Sequence of chain 1.C:
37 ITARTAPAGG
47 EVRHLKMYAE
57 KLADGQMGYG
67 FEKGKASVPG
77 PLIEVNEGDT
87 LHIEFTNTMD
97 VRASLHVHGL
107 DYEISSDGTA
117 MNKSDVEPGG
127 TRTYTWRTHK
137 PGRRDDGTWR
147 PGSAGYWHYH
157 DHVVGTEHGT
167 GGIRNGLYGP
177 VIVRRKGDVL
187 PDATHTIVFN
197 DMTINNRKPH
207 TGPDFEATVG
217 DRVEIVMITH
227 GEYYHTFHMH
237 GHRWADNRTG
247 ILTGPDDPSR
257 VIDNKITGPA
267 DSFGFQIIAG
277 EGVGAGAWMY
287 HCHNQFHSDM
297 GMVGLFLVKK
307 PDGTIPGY

This small molecule binds to this protein.
Small molecule (SMILES): NCC(=O)O

Binding-site contacts:
Ligand atom OXT contacts residue ASN82 of chain 1.C at 2.8 Å (h-bond).
Ligand atom N contacts residue LEU186 of chain 1.C at 4.2 Å.
Ligand atom CA contacts residue ASN82 of chain 1.C at 3.9 Å.
Ligand atom OXT contacts residue PRO43 of chain 1.C at 3.2 Å.
Ligand atom N contacts residue ARG180 of chain 1.C at 3.5 Å.
Ligand atom N contacts residue PRO43 of chain 1.C at 4.1 Å.
Ligand atom CA contacts residue ARG180 of chain 1.C at 4.4 Å.
Ligand atom CA contacts residue GLU80 of chain 1.C at 3.4 Å.
Ligand atom O contacts residue PRO43 of chain 1.C at 4.1 Å.
Ligand atom N contacts residue ASN82 of chain 1.C at 2.8 Å (h-bond).
Ligand atom N contacts residue GLU80 of chain 1.C at 3.7 Å.
Ligand atom CA contacts residue LEU186 of chain 1.C at 4.5 Å (hydrophobic).
Ligand atom N contacts residue ALA42 of chain 1.C at 4.0 Å.
Ligand atom C contacts residue ASN82 of chain 1.C at 3.8 Å.
Ligand atom C contacts residue PRO43 of chain 1.C at 3.7 Å (hydrophobic).